Sequence of chain 1.E:
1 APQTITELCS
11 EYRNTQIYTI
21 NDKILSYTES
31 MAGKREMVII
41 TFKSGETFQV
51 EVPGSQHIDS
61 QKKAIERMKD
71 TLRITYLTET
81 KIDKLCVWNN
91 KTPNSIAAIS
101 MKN

Sequence of chain 1.A:
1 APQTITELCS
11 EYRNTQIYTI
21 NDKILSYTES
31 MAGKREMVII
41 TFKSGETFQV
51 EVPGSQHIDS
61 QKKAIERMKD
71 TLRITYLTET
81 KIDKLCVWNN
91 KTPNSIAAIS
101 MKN

A small-molecule ligand and the protein it binds are described below.
Small molecule (SMILES): O=c1[nH]n(CCc2ccccc2)c(=O)c2ccccc12

Binding-site contacts:
Ligand atom C9 contacts residue GLA1 of chain 1.P at 3.6 Å.
Ligand atom CE2 contacts residue ILE58 of chain 1.E at 3.8 Å (hydrophobic).
Ligand atom C7 contacts residue GLA1 of chain 1.P at 1.3 Å.
Ligand atom CE2 contacts residue GLN61 of chain 1.E at 4.5 Å.
Ligand atom C12 contacts residue GLA1 of chain 1.P at 2.4 Å.
Ligand atom CA contacts residue TYR12 of chain 1.E at 4.1 Å (hydrophobic).
Ligand atom CD2 contacts residue GLY33 of chain 1.A at 4.0 Å.
Ligand atom O13 contacts residue TYR12 of chain 1.E at 2.9 Å.
Ligand atom C10 contacts residue GLA1 of chain 1.P at 4.1 Å.
Ligand atom CG contacts residue GLY33 of chain 1.A at 4.2 Å.
Ligand atom CB contacts residue LYS34 of chain 1.A at 3.9 Å.
Ligand atom C11 contacts residue GLA1 of chain 1.P at 3.6 Å.
Ligand atom CZ contacts residue ILE58 of chain 1.E at 3.5 Å (hydrophobic).
Ligand atom CE1 contacts residue LYS34 of chain 1.A at 4.1 Å.
Ligand atom CE1 contacts residue ILE58 of chain 1.E at 4.5 Å (hydrophobic).
Ligand atom CB contacts residue TYR12 of chain 1.E at 4.2 Å (hydrophobic).
Ligand atom C8 contacts residue GLA1 of chain 1.P at 2.3 Å.
Ligand atom CD1 contacts residue LYS34 of chain 1.A at 3.9 Å.
Ligand atom CB contacts residue GLY33 of chain 1.A at 3.5 Å.
Ligand atom CG contacts residue LYS34 of chain 1.A at 4.0 Å.
Ligand atom C13 contacts residue TYR12 of chain 1.E at 4.0 Å (hydrophobic).